Sequence of chain 3.A:
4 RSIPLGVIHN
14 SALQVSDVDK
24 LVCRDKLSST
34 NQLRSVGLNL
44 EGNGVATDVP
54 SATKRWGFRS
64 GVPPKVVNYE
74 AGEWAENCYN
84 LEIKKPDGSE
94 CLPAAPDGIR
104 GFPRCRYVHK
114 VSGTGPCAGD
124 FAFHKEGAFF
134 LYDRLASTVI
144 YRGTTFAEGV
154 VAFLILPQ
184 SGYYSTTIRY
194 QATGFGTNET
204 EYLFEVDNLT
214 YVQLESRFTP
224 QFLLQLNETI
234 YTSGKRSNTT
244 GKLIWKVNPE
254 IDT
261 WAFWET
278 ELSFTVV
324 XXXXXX

A protein and the small-molecule ligand that binds it are described below.
Small molecule (SMILES): CC(=O)N[C@@H]1[C@@H](O)[C@H](O)[C@@H](CO)O[C@H]1O

Binding-site contacts:
Ligand atom O5 contacts residue ASN211 of chain 3.A at 2.4 Å (h-bond).
Ligand atom C5 contacts residue ASN211 of chain 3.A at 3.7 Å.
Ligand atom C3 contacts residue ASN211 of chain 3.A at 3.8 Å.
Ligand atom C1 contacts residue ASN211 of chain 3.A at 1.4 Å.
Ligand atom O7 contacts residue ASN211 of chain 3.A at 3.3 Å (h-bond).
Ligand atom C8 contacts residue ASN211 of chain 3.A at 4.5 Å.
Ligand atom N2 contacts residue ASN211 of chain 3.A at 2.9 Å (h-bond).
Ligand atom C4 contacts residue ASN211 of chain 3.A at 4.2 Å.
Ligand atom C2 contacts residue ASN211 of chain 3.A at 2.5 Å.
Ligand atom C7 contacts residue ASN211 of chain 3.A at 3.3 Å.